A small-molecule ligand and the protein it binds are described below.
Small molecule (SMILES): O=C(Nc1ccc2c(c1)-c1ccccc1S2(=O)=O)N1CCC(F)(F)CC1

Binding-site contacts:
Ligand atom O14 contacts residue LEU409 of chain 1.A at 3.6 Å.
Ligand atom C17 contacts residue TYR384 of chain 1.A at 3.2 Å (hydrophobic).
Ligand atom C17 contacts residue ASP336 of chain 1.A at 3.6 Å.
Ligand atom C24 contacts residue GLN385 of chain 1.A at 3.8 Å.
Ligand atom N19 contacts residue TYR384 of chain 1.A at 3.7 Å.
Ligand atom C10 contacts residue HIS525 of chain 1.A at 3.6 Å.
Ligand atom C17 contacts residue TYR467 of chain 1.A at 3.3 Å (hydrophobic).
Ligand atom C2 contacts residue LEU429 of chain 1.A at 3.8 Å (hydrophobic).
Ligand atom C20 contacts residue LEU500 of chain 1.A at 3.7 Å (hydrophobic).
Ligand atom C21 contacts residue ASP336 of chain 1.A at 3.2 Å.
Ligand atom O18 contacts residue TYR467 of chain 1.A at 2.6 Å (h-bond).
Ligand atom C10 contacts residue PHE268 of chain 1.A at 3.2 Å (hydrophobic).
Ligand atom F25 contacts residue MET340 of chain 1.A at 3.4 Å.
Ligand atom C20 contacts residue ASP336 of chain 1.A at 3.0 Å.
Ligand atom N16 contacts residue ASP336 of chain 1.A at 2.6 Å (salt-bridge).
Ligand atom C8 contacts residue TYR467 of chain 1.A at 3.8 Å (hydrophobic).
Ligand atom C2 contacts residue MET420 of chain 1.A at 3.8 Å (hydrophobic).
Ligand atom F25 contacts residue TRP337 of chain 1.A at 3.7 Å.
Ligand atom C3 contacts residue LEU418 of chain 1.A at 3.7 Å (hydrophobic).
Ligand atom N19 contacts residue ASP336 of chain 1.A at 3.7 Å.
Ligand atom N16 contacts residue TYR467 of chain 1.A at 3.7 Å.
Ligand atom C10 contacts residue ASP336 of chain 1.A at 3.3 Å.
Ligand atom C10 contacts residue TYR467 of chain 1.A at 3.6 Å (hydrophobic).
Ligand atom F25 contacts residue ASP336 of chain 1.A at 3.5 Å.
Ligand atom O14 contacts residue PHE268 of chain 1.A at 3.6 Å.
Ligand atom C9 contacts residue ASP336 of chain 1.A at 3.4 Å.
Ligand atom C1 contacts residue TYR384 of chain 1.A at 3.5 Å (hydrophobic).
Ligand atom O18 contacts residue TYR384 of chain 1.A at 2.8 Å (h-bond).
Ligand atom S13 contacts residue LEU409 of chain 1.A at 3.8 Å.
Ligand atom O15 contacts residue LEU409 of chain 1.A at 3.4 Å.
Ligand atom C23 contacts residue TRP337 of chain 1.A at 3.5 Å (hydrophobic).
Ligand atom F26 contacts residue MET340 of chain 1.A at 3.7 Å.
Ligand atom C11 contacts residue PHE268 of chain 1.A at 2.9 Å (hydrophobic).
Ligand atom C6 contacts residue TYR384 of chain 1.A at 3.4 Å (hydrophobic).
Ligand atom O15 contacts residue TRP526 of chain 1.A at 3.3 Å.
Ligand atom C1 contacts residue MET420 of chain 1.A at 3.4 Å (hydrophobic).
Ligand atom O15 contacts residue SO41 of chain 1.F at 3.1 Å (h-bond).
Ligand atom C9 contacts residue TYR467 of chain 1.A at 3.4 Å (hydrophobic).
Ligand atom C8 contacts residue TYR384 of chain 1.A at 3.6 Å (hydrophobic).
Ligand atom N16 contacts residue VAL499 of chain 1.A at 3.8 Å.

Sequence of chain 1.A:
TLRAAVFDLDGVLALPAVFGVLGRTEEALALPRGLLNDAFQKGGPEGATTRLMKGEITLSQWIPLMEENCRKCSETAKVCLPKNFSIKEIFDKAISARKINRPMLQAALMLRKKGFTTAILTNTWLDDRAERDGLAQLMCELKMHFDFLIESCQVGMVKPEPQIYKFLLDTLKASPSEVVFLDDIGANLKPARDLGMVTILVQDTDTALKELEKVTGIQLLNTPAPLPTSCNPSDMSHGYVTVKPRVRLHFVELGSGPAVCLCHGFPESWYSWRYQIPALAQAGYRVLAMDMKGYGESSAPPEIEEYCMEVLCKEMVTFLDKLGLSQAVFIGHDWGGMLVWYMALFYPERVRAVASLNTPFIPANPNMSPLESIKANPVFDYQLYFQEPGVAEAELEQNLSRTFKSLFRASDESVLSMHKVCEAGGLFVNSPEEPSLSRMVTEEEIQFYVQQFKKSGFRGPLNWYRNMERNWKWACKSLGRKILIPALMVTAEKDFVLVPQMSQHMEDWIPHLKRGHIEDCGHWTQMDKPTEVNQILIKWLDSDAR